This small molecule binds to this protein.
Small molecule (SMILES): O=C(O)C1=C[C@@H](O)[C@@H](O)[C@H](O)C1

Binding-site contacts:
Ligand atom C5 contacts residue SER18 of chain 1.A at 3.7 Å.
Ligand atom O12 contacts residue ASN90 of chain 1.A at 2.9 Å (h-bond).
Ligand atom C4 contacts residue LEU234 of chain 1.A at 4.2 Å (hydrophobic).
Ligand atom C1 contacts residue LEU234 of chain 1.A at 4.3 Å (hydrophobic).
Ligand atom O12 contacts residue GLN237 of chain 1.A at 3.7 Å.
Ligand atom C8 contacts residue ASN90 of chain 1.A at 3.8 Å.
Ligand atom O2 contacts residue SER18 of chain 1.A at 2.8 Å (h-bond).
Ligand atom C10 contacts residue THR65 of chain 1.A at 3.7 Å.
Ligand atom C5 contacts residue ASN63 of chain 1.A at 4.3 Å.
Ligand atom O7 contacts residue VAL64 of chain 1.A at 4.3 Å.
Ligand atom C4 contacts residue THR65 of chain 1.A at 3.9 Å.
Ligand atom O12 contacts residue VAL64 of chain 1.A at 4.2 Å.
Ligand atom C8 contacts residue ASP105 of chain 1.A at 3.6 Å.
Ligand atom C4 contacts residue GLN237 of chain 1.A at 4.4 Å.
Ligand atom C5 contacts residue GLN237 of chain 1.A at 3.7 Å.
Ligand atom O11 contacts residue THR65 of chain 1.A at 3.2 Å (h-bond).
Ligand atom C8 contacts residue LYS69 of chain 1.A at 4.2 Å.
Ligand atom C6 contacts residue GLN237 of chain 1.A at 3.7 Å.
Ligand atom O12 contacts residue ASP105 of chain 1.A at 2.6 Å (salt-bridge).
Ligand atom O7 contacts residue ASN90 of chain 1.A at 3.4 Å (h-bond).
Ligand atom C9 contacts residue LYS69 of chain 1.A at 3.9 Å.
Ligand atom C9 contacts residue THR65 of chain 1.A at 4.0 Å.
Ligand atom C5 contacts residue VAL8 of chain 1.A at 4.3 Å (hydrophobic).
Ligand atom C10 contacts residue LEU234 of chain 1.A at 4.4 Å (hydrophobic).
Ligand atom O7 contacts residue ASN63 of chain 1.A at 3.2 Å (h-bond).
Ligand atom C4 contacts residue SER18 of chain 1.A at 4.0 Å.
Ligand atom O3 contacts residue SER16 of chain 1.A at 3.5 Å (h-bond).
Ligand atom C6 contacts residue ASN63 of chain 1.A at 4.2 Å.
Ligand atom C9 contacts residue ASP105 of chain 1.A at 4.2 Å.
Ligand atom O12 contacts residue LYS69 of chain 1.A at 3.3 Å (salt-bridge).
Ligand atom O2 contacts residue VAL8 of chain 1.A at 4.0 Å.
Ligand atom C1 contacts residue THR65 of chain 1.A at 4.3 Å.
Ligand atom O11 contacts residue LYS69 of chain 1.A at 2.8 Å (salt-bridge).
Ligand atom C1 contacts residue SER18 of chain 1.A at 3.6 Å.
Ligand atom O7 contacts residue GLN237 of chain 1.A at 2.8 Å (h-bond).
Ligand atom C6 contacts residue VAL64 of chain 1.A at 4.0 Å (hydrophobic).
Ligand atom C8 contacts residue GLN237 of chain 1.A at 3.4 Å.
Ligand atom C1 contacts residue SER16 of chain 1.A at 3.4 Å.
Ligand atom C6 contacts residue ASN90 of chain 1.A at 4.1 Å.
Ligand atom O2 contacts residue SER16 of chain 1.A at 2.5 Å (h-bond).

Sequence of chain 1.A:
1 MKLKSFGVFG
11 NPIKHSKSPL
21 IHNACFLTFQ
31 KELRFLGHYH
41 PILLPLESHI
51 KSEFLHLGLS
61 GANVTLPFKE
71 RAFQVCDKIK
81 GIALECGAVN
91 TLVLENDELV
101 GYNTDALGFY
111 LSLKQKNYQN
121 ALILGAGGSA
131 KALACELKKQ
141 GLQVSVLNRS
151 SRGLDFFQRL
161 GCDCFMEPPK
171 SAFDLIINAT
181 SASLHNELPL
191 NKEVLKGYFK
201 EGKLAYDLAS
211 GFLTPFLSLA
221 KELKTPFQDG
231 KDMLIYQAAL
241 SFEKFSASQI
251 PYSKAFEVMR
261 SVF